Sequence of chain 2.A:
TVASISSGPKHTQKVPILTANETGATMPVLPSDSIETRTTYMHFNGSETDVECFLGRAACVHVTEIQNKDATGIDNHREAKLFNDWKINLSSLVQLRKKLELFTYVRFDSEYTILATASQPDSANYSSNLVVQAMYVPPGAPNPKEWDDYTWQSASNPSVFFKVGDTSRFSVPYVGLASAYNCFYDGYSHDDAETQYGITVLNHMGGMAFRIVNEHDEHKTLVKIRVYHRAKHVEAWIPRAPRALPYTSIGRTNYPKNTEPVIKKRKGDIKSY

A small-molecule ligand and the protein it binds are described below.
Small molecule (SMILES): Cc1cc(CCCCCCCOc2ccc(C3=N[C@@H](C)CO3)cc2)on1

Sequence of chain 2.C:
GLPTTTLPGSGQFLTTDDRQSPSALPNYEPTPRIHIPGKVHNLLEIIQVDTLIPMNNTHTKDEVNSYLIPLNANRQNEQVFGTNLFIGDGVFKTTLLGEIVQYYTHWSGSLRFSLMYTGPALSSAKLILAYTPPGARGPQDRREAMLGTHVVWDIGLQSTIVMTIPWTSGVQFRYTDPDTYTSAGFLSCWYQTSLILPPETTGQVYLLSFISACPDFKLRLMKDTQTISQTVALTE

Binding-site contacts:
Ligand atom C3B contacts residue MET221 of chain 2.A at 3.8 Å (hydrophobic).
Ligand atom C6C contacts residue VAL191 of chain 2.A at 3.2 Å (hydrophobic).
Ligand atom C31 contacts residue ALA150 of chain 2.A at 3.5 Å (hydrophobic).
Ligand atom C3 contacts residue PRO174 of chain 2.A at 3.8 Å (hydrophobic).
Ligand atom C5B contacts residue TYR197 of chain 2.A at 3.7 Å (hydrophobic).
Ligand atom C6C contacts residue MET221 of chain 2.A at 3.7 Å (hydrophobic).
Ligand atom O1 contacts residue PHE186 of chain 2.A at 3.5 Å.
Ligand atom C3C contacts residue TYR128 of chain 2.A at 3.9 Å (hydrophobic).
Ligand atom N3A contacts residue ASN219 of chain 2.A at 3.0 Å (h-bond).
Ligand atom O1B contacts residue MET221 of chain 2.A at 3.4 Å.
Ligand atom CM1 contacts residue SER107 of chain 2.A at 3.9 Å.
Ligand atom C5 contacts residue TYR152 of chain 2.A at 3.8 Å (hydrophobic).
Ligand atom O1 contacts residue ALA24 of chain 2.C at 3.6 Å.
Ligand atom O1B contacts residue TYR128 of chain 2.A at 3.9 Å.
Ligand atom C5B contacts residue LEU106 of chain 2.A at 3.5 Å (hydrophobic).
Ligand atom C4 contacts residue TYR152 of chain 2.A at 3.9 Å (hydrophobic).
Ligand atom C1B contacts residue MET221 of chain 2.A at 3.8 Å (hydrophobic).
Ligand atom N2 contacts residue PHE186 of chain 2.A at 3.7 Å.
Ligand atom C4 contacts residue PHE186 of chain 2.A at 3.6 Å (hydrophobic).
Ligand atom C7C contacts residue TYR128 of chain 2.A at 3.6 Å (hydrophobic).
Ligand atom C5C contacts residue TYR128 of chain 2.A at 3.5 Å (hydrophobic).
Ligand atom C2B contacts residue MET221 of chain 2.A at 3.5 Å (hydrophobic).
Ligand atom C7C contacts residue TYR197 of chain 2.A at 3.8 Å (hydrophobic).
Ligand atom C31 contacts residue PRO174 of chain 2.A at 3.4 Å (hydrophobic).
Ligand atom N2 contacts residue ALA24 of chain 2.C at 3.4 Å.
Ligand atom C31 contacts residue SER175 of chain 2.A at 3.6 Å.
Ligand atom C4A contacts residue ASN219 of chain 2.A at 3.5 Å.
Ligand atom C31 contacts residue VAL176 of chain 2.A at 3.3 Å (hydrophobic).
Ligand atom C2C contacts residue VAL188 of chain 2.A at 3.2 Å (hydrophobic).
Ligand atom C4C contacts residue TYR152 of chain 2.A at 3.8 Å (hydrophobic).
Ligand atom C5 contacts residue PHE186 of chain 2.A at 3.5 Å (hydrophobic).
Ligand atom C3C contacts residue VAL188 of chain 2.A at 3.3 Å (hydrophobic).
Ligand atom C6B contacts residue TYR197 of chain 2.A at 3.6 Å (hydrophobic).
Ligand atom O1 contacts residue TYR152 of chain 2.A at 3.9 Å.
Ligand atom C5C contacts residue ILE104 of chain 2.A at 3.8 Å (hydrophobic).
Ligand atom C4B contacts residue LEU106 of chain 2.A at 3.7 Å (hydrophobic).
Ligand atom C6B contacts residue LEU106 of chain 2.A at 3.9 Å (hydrophobic).
Ligand atom C4 contacts residue MET224 of chain 2.A at 3.8 Å (hydrophobic).
Ligand atom C3 contacts residue PHE186 of chain 2.A at 3.8 Å (hydrophobic).
Ligand atom O1 contacts residue VAL188 of chain 2.A at 3.8 Å.